This small molecule binds to this protein.
Small molecule (SMILES): C[C@@H]1O[C@@H](O)[C@@H](O)[C@H](O)[C@@H]1O

Binding-site contacts:
Ligand atom C1 contacts residue TYR63 of chain 2.A at 4.0 Å (hydrophobic).
Ligand atom O3 contacts residue NAG1 of chain 2.C at 4.1 Å.
Ligand atom O5 contacts residue TYR63 of chain 2.A at 3.8 Å.
Ligand atom C5 contacts residue NAG2 of chain 2.C at 3.4 Å.
Ligand atom C4 contacts residue NAG2 of chain 2.C at 3.8 Å.
Ligand atom C3 contacts residue NAG2 of chain 2.C at 3.8 Å.
Ligand atom O5 contacts residue NAG1 of chain 2.C at 2.5 Å (h-bond).
Ligand atom C6 contacts residue NAG2 of chain 2.C at 3.9 Å.
Ligand atom C5 contacts residue NAG1 of chain 2.C at 2.9 Å.
Ligand atom O5 contacts residue NAG2 of chain 2.C at 4.3 Å.
Ligand atom O3 contacts residue NAG2 of chain 2.C at 4.2 Å.
Ligand atom C4 contacts residue NAG1 of chain 2.C at 3.4 Å.
Ligand atom C6 contacts residue NAG1 of chain 2.C at 4.0 Å.
Ligand atom O2 contacts residue NAG1 of chain 2.C at 2.6 Å (h-bond).
Ligand atom C2 contacts residue NAG1 of chain 2.C at 2.3 Å.
Ligand atom C1 contacts residue NAG1 of chain 2.C at 1.6 Å.
Ligand atom C1 contacts residue NAG2 of chain 2.C at 4.3 Å.
Ligand atom O4 contacts residue NAG1 of chain 2.C at 4.4 Å.
Ligand atom C3 contacts residue NAG1 of chain 2.C at 2.8 Å.

Sequence of chain 2.A:
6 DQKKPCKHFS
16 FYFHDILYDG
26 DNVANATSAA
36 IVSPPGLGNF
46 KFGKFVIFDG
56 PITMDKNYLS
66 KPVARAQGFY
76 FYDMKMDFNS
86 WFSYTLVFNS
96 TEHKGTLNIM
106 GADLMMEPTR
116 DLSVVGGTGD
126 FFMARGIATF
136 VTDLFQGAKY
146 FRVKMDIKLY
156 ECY